Binding-site contacts:
Ligand atom C1 contacts residue ARG290 of chain 1.B at 3.5 Å.
Ligand atom O10 contacts residue ARG71 of chain 1.B at 2.8 Å (salt-bridge).
Ligand atom C7 contacts residue ARG211 of chain 1.B at 3.9 Å.
Ligand atom C9 contacts residue GLU195 of chain 1.B at 3.5 Å.
Ligand atom O1A contacts residue TYR325 of chain 1.B at 3.3 Å (h-bond).
Ligand atom C4 contacts residue GLU38 of chain 1.B at 3.7 Å.
Ligand atom C82 contacts residue ARG143 of chain 1.B at 3.7 Å.
Ligand atom C1 contacts residue ARG211 of chain 1.B at 4.0 Å.
Ligand atom C3 contacts residue GLU38 of chain 1.B at 3.7 Å.
Ligand atom C3 contacts residue ARG37 of chain 1.B at 3.9 Å.
Ligand atom O1B contacts residue ARG37 of chain 1.B at 3.1 Å (salt-bridge).
Ligand atom C91 contacts residue ASN213 of chain 1.B at 3.4 Å.
Ligand atom C82 contacts residue ILE141 of chain 1.B at 3.8 Å (hydrophobic).
Ligand atom C81 contacts residue ALA165 of chain 1.B at 4.0 Å (hydrophobic).
Ligand atom N4 contacts residue ASP70 of chain 1.B at 3.2 Å (salt-bridge).
Ligand atom C10 contacts residue ARG71 of chain 1.B at 3.8 Å.
Ligand atom C2 contacts residue TYR325 of chain 1.B at 2.7 Å (hydrophobic).
Ligand atom C91 contacts residue ALA165 of chain 1.B at 3.9 Å (hydrophobic).
Ligand atom O10 contacts residue ASP70 of chain 1.B at 3.3 Å.
Ligand atom C7 contacts residue GLU196 of chain 1.B at 3.9 Å.
Ligand atom C3 contacts residue ASP70 of chain 1.B at 3.3 Å.
Ligand atom C1 contacts residue TYR325 of chain 1.B at 2.9 Å (hydrophobic).
Ligand atom C11 contacts residue ARG143 of chain 1.B at 4.0 Å.
Ligand atom C6 contacts residue GLU196 of chain 1.B at 3.6 Å.
Ligand atom O1A contacts residue ARG290 of chain 1.B at 2.8 Å (salt-bridge).
Ligand atom N4 contacts residue GLU38 of chain 1.B at 2.8 Å (salt-bridge).
Ligand atom C7 contacts residue TYR325 of chain 1.B at 3.0 Å (hydrophobic).
Ligand atom C5 contacts residue ASP70 of chain 1.B at 3.9 Å.
Ligand atom C4 contacts residue TYR325 of chain 1.B at 3.5 Å (hydrophobic).
Ligand atom C11 contacts residue ILE141 of chain 1.B at 4.0 Å (hydrophobic).
Ligand atom C81 contacts residue ARG143 of chain 1.B at 3.7 Å.
Ligand atom O1B contacts residue TYR325 of chain 1.B at 3.4 Å (h-bond).
Ligand atom C6 contacts residue TYR325 of chain 1.B at 3.7 Å (hydrophobic).
Ligand atom C3 contacts residue TYR325 of chain 1.B at 3.1 Å (hydrophobic).
Ligand atom O1B contacts residue ARG290 of chain 1.B at 2.8 Å (salt-bridge).
Ligand atom C91 contacts residue ARG211 of chain 1.B at 3.7 Å.
Ligand atom O1A contacts residue ARG211 of chain 1.B at 3.3 Å (salt-bridge).
Ligand atom C91 contacts residue GLU195 of chain 1.B at 3.7 Å.
Ligand atom C11 contacts residue TRP97 of chain 1.B at 3.9 Å (hydrophobic).
Ligand atom C4 contacts residue ASP70 of chain 1.B at 3.7 Å.

A protein and the small-molecule ligand that binds it are described below.
Small molecule (SMILES): CCC(CC)O[C@@H]1C=C(C(=O)O)C[C@H](N)[C@H]1NC(C)=O

Sequence of chain 1.B:
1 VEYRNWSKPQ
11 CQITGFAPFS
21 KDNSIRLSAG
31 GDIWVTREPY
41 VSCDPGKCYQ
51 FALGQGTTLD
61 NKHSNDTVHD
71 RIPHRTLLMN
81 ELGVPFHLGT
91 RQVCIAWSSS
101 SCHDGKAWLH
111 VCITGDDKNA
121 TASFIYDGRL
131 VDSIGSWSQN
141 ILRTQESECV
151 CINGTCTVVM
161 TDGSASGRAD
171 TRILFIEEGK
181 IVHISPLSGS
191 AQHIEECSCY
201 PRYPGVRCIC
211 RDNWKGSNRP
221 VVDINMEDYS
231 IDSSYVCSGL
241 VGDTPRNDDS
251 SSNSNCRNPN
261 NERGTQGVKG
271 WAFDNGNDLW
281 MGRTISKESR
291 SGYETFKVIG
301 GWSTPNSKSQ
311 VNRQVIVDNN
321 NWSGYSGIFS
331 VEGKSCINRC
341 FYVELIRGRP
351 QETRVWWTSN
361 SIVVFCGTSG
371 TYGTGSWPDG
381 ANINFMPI